This small molecule binds to this protein.
Small molecule (SMILES): CC(=O)N[C@@H]1[C@@H](O)[C@H](O)[C@@H](CO)O[C@H]1O

Binding-site contacts:
Ligand atom O7 contacts residue ASN203 of chain 1.A at 3.2 Å (h-bond).
Ligand atom C5 contacts residue ASN203 of chain 1.A at 3.6 Å.
Ligand atom C7 contacts residue ASN227 of chain 1.A at 4.2 Å.
Ligand atom C4 contacts residue ASN203 of chain 1.A at 4.1 Å.
Ligand atom O6 contacts residue ASN227 of chain 1.A at 4.3 Å.
Ligand atom O7 contacts residue THR207 of chain 1.A at 3.7 Å.
Ligand atom C6 contacts residue ASN203 of chain 1.A at 4.3 Å.
Ligand atom N2 contacts residue ASN203 of chain 1.A at 2.9 Å (h-bond).
Ligand atom C7 contacts residue ASN203 of chain 1.A at 3.2 Å.
Ligand atom C3 contacts residue ASN227 of chain 1.A at 4.4 Å.
Ligand atom C6 contacts residue ASN227 of chain 1.A at 4.0 Å.
Ligand atom C4 contacts residue ASN227 of chain 1.A at 4.0 Å.
Ligand atom O7 contacts residue GLY204 of chain 1.A at 4.3 Å.
Ligand atom O7 contacts residue ALA223 of chain 1.A at 4.5 Å.
Ligand atom C1 contacts residue ASN203 of chain 1.A at 1.4 Å.
Ligand atom C5 contacts residue ASN227 of chain 1.A at 4.2 Å.
Ligand atom C8 contacts residue GLY204 of chain 1.A at 3.9 Å.
Ligand atom O6 contacts residue ASN203 of chain 1.A at 4.0 Å.
Ligand atom O5 contacts residue ASN227 of chain 1.A at 4.3 Å.
Ligand atom C2 contacts residue ASN203 of chain 1.A at 2.4 Å.
Ligand atom C8 contacts residue ASN203 of chain 1.A at 4.5 Å.
Ligand atom C7 contacts residue GLY204 of chain 1.A at 4.3 Å.
Ligand atom C3 contacts residue ASN203 of chain 1.A at 3.7 Å.
Ligand atom C2 contacts residue ASN227 of chain 1.A at 3.7 Å.
Ligand atom O7 contacts residue ASN227 of chain 1.A at 3.2 Å (h-bond).
Ligand atom C8 contacts residue THR207 of chain 1.A at 4.3 Å.
Ligand atom C1 contacts residue ASN227 of chain 1.A at 4.2 Å.
Ligand atom O5 contacts residue ASN203 of chain 1.A at 2.4 Å (h-bond).

Sequence of chain 1.A:
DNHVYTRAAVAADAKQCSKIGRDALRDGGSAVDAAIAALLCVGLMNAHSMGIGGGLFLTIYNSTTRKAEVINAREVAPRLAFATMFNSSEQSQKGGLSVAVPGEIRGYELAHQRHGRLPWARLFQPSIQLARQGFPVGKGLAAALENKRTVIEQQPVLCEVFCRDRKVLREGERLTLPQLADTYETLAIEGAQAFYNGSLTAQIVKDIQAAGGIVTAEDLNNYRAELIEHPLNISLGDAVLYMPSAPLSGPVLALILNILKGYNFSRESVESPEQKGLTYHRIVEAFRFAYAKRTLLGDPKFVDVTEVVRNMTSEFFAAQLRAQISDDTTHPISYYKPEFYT